Binding-site contacts:
Ligand atom C5 contacts residue ASN283 of chain 1.B at 3.6 Å.
Ligand atom O5 contacts residue ASN283 of chain 1.B at 2.3 Å (h-bond).
Ligand atom C3 contacts residue ASN283 of chain 1.B at 3.8 Å.
Ligand atom C4 contacts residue ASN283 of chain 1.B at 4.2 Å.
Ligand atom C2 contacts residue ASN283 of chain 1.B at 2.4 Å.
Ligand atom C8 contacts residue ASN283 of chain 1.B at 4.4 Å.
Ligand atom C7 contacts residue ASN283 of chain 1.B at 3.2 Å.
Ligand atom C6 contacts residue ARG558 of chain 1.B at 4.1 Å.
Ligand atom N2 contacts residue ASN283 of chain 1.B at 2.8 Å (h-bond).
Ligand atom C1 contacts residue ASN283 of chain 1.B at 1.4 Å.
Ligand atom C1 contacts residue ILE281 of chain 1.B at 4.0 Å (hydrophobic).
Ligand atom C5 contacts residue ILE281 of chain 1.B at 4.0 Å (hydrophobic).
Ligand atom O7 contacts residue THR312 of chain 1.B at 3.5 Å.
Ligand atom O7 contacts residue ASN283 of chain 1.B at 3.4 Å (h-bond).
Ligand atom O7 contacts residue SER311 of chain 1.B at 3.0 Å (h-bond).
Ligand atom C8 contacts residue MET310 of chain 1.B at 3.6 Å (hydrophobic).
Ligand atom C8 contacts residue SER311 of chain 1.B at 4.0 Å.
Ligand atom O6 contacts residue ARG558 of chain 1.B at 3.9 Å.
Ligand atom O5 contacts residue ILE281 of chain 1.B at 3.6 Å.
Ligand atom C7 contacts residue SER311 of chain 1.B at 3.6 Å.
Ligand atom C6 contacts residue ILE281 of chain 1.B at 4.4 Å (hydrophobic).

Sequence of chain 1.B:
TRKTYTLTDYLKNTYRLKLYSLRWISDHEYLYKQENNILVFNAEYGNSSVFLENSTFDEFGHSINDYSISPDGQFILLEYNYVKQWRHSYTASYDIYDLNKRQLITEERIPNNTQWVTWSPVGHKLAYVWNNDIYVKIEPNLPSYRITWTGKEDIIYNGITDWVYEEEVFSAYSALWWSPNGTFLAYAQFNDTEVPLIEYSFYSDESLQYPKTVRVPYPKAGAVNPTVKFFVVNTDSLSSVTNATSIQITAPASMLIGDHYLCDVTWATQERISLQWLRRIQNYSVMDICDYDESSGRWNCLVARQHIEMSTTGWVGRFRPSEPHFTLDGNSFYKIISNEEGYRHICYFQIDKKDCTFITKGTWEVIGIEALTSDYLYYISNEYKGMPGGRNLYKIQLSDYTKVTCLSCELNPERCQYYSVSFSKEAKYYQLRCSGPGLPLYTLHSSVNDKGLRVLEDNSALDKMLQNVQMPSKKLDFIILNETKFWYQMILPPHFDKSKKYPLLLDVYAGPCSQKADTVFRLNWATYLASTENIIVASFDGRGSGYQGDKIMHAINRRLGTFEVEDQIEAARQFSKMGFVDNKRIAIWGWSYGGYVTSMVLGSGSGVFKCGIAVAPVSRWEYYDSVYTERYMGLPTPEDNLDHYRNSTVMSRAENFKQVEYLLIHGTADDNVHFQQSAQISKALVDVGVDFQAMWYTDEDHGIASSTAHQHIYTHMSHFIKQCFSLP

The small molecule below binds the protein below.
Small molecule (SMILES): CC(=O)N[C@@H]1[C@@H](O)[C@H](O)[C@@H](CO)O[C@H]1O